A small-molecule ligand and the protein it binds are described below.
Small molecule (SMILES): CC(=O)N[C@H]1[C@H](O[C@H]2[C@H](O)[C@@H](NC(C)=O)CO[C@@H]2CO)O[C@H](CO)[C@@H](O)[C@@H]1O

Sequence of chain 1.C:
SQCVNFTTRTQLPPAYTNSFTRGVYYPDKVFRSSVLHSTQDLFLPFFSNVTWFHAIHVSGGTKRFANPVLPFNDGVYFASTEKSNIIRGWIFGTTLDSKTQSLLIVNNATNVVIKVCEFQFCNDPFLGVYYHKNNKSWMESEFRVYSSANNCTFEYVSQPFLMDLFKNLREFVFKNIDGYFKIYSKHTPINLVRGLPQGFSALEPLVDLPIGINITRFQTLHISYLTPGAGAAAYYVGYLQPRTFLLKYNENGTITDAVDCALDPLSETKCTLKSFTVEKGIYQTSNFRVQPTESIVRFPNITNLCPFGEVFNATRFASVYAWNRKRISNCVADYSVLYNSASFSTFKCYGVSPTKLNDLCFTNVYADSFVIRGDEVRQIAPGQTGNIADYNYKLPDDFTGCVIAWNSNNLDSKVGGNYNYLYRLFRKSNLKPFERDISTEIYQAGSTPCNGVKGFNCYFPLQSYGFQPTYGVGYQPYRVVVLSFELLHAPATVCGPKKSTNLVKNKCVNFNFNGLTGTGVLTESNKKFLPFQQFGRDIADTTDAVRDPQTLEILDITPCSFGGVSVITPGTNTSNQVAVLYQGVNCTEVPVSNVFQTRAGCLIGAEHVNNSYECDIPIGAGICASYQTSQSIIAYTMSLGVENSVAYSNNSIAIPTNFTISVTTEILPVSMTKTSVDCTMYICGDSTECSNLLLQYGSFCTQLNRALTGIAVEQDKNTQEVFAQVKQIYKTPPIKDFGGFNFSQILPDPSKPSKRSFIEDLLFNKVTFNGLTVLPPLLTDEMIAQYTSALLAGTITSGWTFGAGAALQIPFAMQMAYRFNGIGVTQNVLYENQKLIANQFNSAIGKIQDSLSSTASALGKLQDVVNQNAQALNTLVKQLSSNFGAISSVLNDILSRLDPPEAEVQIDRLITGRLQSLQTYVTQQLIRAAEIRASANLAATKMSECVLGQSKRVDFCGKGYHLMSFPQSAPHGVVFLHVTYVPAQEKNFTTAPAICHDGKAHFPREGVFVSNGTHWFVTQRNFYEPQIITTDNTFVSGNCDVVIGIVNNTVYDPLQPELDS

Binding-site contacts:
Ligand atom O5 contacts residue HIS1098 of chain 1.C at 4.5 Å.
Ligand atom C3 contacts residue ASN1095 of chain 1.C at 3.8 Å.
Ligand atom C4 contacts residue ASN1095 of chain 1.C at 4.2 Å.
Ligand atom C2 contacts residue ASN1095 of chain 1.C at 2.4 Å.
Ligand atom C6 contacts residue HIS1098 of chain 1.C at 4.5 Å.
Ligand atom C8 contacts residue ASN1095 of chain 1.C at 3.4 Å.
Ligand atom O5 contacts residue ASN1095 of chain 1.C at 2.4 Å (h-bond).
Ligand atom N2 contacts residue ASN1095 of chain 1.C at 2.9 Å (h-bond).
Ligand atom C5 contacts residue ASN1095 of chain 1.C at 3.7 Å.
Ligand atom C7 contacts residue HIS1098 of chain 1.C at 4.0 Å.
Ligand atom C7 contacts residue ASN1095 of chain 1.C at 3.0 Å.
Ligand atom C1 contacts residue ASN1095 of chain 1.C at 1.4 Å.
Ligand atom C1 contacts residue HIS1098 of chain 1.C at 4.3 Å.
Ligand atom C8 contacts residue HIS1098 of chain 1.C at 4.0 Å.
Ligand atom O7 contacts residue ASN1095 of chain 1.C at 2.7 Å (h-bond).
Ligand atom C1 contacts residue THR1097 of chain 1.C at 4.3 Å.
Ligand atom N2 contacts residue THR1097 of chain 1.C at 4.2 Å.
Ligand atom C5 contacts residue PHE1100 of chain 1.C at 4.2 Å (hydrophobic).
Ligand atom O7 contacts residue HIS1098 of chain 1.C at 3.5 Å (h-bond).
Ligand atom O5 contacts residue PHE1100 of chain 1.C at 3.6 Å.
Ligand atom C6 contacts residue PHE1100 of chain 1.C at 3.7 Å (hydrophobic).
Ligand atom O6 contacts residue PHE1100 of chain 1.C at 3.9 Å.
Ligand atom O4 contacts residue HIS1098 of chain 1.C at 4.4 Å.
Ligand atom C5 contacts residue HIS1098 of chain 1.C at 4.0 Å.